This protein binds this small molecule.
Small molecule (SMILES): CC(=O)N[C@H]1[C@H]([C@H](O)[C@H](O)CO)O[C@@](O)(C(=O)O)C[C@@H]1O

Sequence of chain 60.A:
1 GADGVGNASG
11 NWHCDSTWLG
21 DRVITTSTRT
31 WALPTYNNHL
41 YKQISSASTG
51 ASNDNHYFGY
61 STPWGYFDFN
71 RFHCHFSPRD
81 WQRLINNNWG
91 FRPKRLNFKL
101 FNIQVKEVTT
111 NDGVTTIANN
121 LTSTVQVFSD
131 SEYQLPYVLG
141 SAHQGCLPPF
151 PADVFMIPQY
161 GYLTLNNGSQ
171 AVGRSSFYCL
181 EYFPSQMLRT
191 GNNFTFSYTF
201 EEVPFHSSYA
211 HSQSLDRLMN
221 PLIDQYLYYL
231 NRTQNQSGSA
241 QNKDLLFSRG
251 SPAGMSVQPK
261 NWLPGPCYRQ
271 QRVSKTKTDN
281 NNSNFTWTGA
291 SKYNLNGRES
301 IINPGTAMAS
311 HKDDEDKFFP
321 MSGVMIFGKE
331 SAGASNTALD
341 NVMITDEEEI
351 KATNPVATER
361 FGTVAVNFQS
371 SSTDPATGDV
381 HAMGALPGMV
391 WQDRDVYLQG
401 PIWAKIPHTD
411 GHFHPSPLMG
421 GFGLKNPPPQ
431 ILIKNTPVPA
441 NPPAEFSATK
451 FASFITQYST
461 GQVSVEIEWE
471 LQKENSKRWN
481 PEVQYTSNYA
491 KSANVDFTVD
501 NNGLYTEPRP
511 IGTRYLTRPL

Sequence of chain 51.A:
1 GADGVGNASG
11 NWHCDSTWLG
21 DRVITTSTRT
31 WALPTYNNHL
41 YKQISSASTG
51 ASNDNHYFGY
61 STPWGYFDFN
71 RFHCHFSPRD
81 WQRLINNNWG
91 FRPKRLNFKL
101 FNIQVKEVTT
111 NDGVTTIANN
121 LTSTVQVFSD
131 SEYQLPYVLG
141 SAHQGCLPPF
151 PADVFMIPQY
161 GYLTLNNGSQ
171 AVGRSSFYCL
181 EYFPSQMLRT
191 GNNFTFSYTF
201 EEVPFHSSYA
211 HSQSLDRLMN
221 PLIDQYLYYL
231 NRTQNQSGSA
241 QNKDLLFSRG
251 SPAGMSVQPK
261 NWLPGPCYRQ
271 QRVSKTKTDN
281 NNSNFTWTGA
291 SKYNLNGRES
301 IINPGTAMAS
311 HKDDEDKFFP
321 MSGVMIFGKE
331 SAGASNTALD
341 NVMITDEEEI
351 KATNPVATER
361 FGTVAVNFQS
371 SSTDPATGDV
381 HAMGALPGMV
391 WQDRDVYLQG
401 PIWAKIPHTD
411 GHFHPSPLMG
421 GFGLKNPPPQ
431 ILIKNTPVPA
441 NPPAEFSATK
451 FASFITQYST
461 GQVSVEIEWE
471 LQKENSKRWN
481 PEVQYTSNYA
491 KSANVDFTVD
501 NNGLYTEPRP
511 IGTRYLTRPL

Binding-site contacts:
Ligand atom O10 contacts residue ASN55 of chain 60.A at 3.4 Å (h-bond).
Ligand atom O4 contacts residue TRP287 of chain 60.A at 4.1 Å.
Ligand atom C11 contacts residue GLY254 of chain 51.A at 3.6 Å.
Ligand atom C3 contacts residue THR286 of chain 60.A at 3.5 Å.
Ligand atom O10 contacts residue SER52 of chain 60.A at 4.4 Å.
Ligand atom C1 contacts residue ASN284 of chain 60.A at 3.8 Å.
Ligand atom O4 contacts residue VAL257 of chain 51.A at 3.1 Å.
Ligand atom O2 contacts residue TRP287 of chain 60.A at 4.5 Å.
Ligand atom O1A contacts residue ASN284 of chain 60.A at 4.5 Å.
Ligand atom C2 contacts residue ASN231 of chain 51.A at 4.0 Å.
Ligand atom C4 contacts residue ASN231 of chain 51.A at 3.5 Å.
Ligand atom C2 contacts residue ASN284 of chain 60.A at 3.9 Å.
Ligand atom O2 contacts residue ASN284 of chain 60.A at 3.0 Å (h-bond).
Ligand atom O4 contacts residue ASN231 of chain 51.A at 4.2 Å.
Ligand atom O1B contacts residue ASN231 of chain 51.A at 4.3 Å.
Ligand atom O1A contacts residue THR286 of chain 60.A at 4.2 Å.
Ligand atom C5 contacts residue ASN231 of chain 51.A at 4.5 Å.
Ligand atom C4 contacts residue VAL257 of chain 51.A at 4.4 Å (hydrophobic).
Ligand atom C10 contacts residue ASN55 of chain 60.A at 3.8 Å.
Ligand atom C3 contacts residue ASN231 of chain 51.A at 3.9 Å.
Ligand atom O1B contacts residue ASN284 of chain 60.A at 3.7 Å.
Ligand atom C1 contacts residue ASN231 of chain 51.A at 3.6 Å.
Ligand atom C11 contacts residue ASN55 of chain 60.A at 3.2 Å.
Ligand atom O1B contacts residue ARG232 of chain 51.A at 2.5 Å (salt-bridge).
Ligand atom C2 contacts residue THR286 of chain 60.A at 4.2 Å.
Ligand atom O2 contacts residue ASN231 of chain 51.A at 4.2 Å.
Ligand atom C11 contacts residue ALA253 of chain 51.A at 3.6 Å (hydrophobic).
Ligand atom C1 contacts residue ARG232 of chain 51.A at 3.6 Å.
Ligand atom O2 contacts residue ARG232 of chain 51.A at 4.5 Å.
Ligand atom O10 contacts residue SER256 of chain 51.A at 3.5 Å (h-bond).
Ligand atom C11 contacts residue SER256 of chain 51.A at 4.3 Å.
Ligand atom O1A contacts residue ARG232 of chain 51.A at 3.5 Å.
Ligand atom O1A contacts residue ASN231 of chain 51.A at 2.7 Å (h-bond).
Ligand atom O2 contacts residue THR286 of chain 60.A at 4.0 Å.
Ligand atom C3 contacts residue TRP287 of chain 60.A at 4.1 Å (hydrophobic).
Ligand atom C10 contacts residue SER256 of chain 51.A at 4.2 Å.